Binding-site contacts:
Ligand atom O3P contacts residue LYS278 of chain 1.B at 3.6 Å.
Ligand atom O3P contacts residue ARG161 of chain 1.B at 2.5 Å (salt-bridge).
Ligand atom N1 contacts residue PRO270 of chain 1.B at 3.6 Å.
Ligand atom O2P contacts residue ALA275 of chain 1.B at 3.5 Å.
Ligand atom O1P contacts residue ARG173 of chain 1.B at 2.6 Å (salt-bridge).
Ligand atom N1 contacts residue ASN272 of chain 1.B at 3.1 Å (h-bond).
Ligand atom O3' contacts residue ARG161 of chain 1.B at 3.0 Å (salt-bridge).
Ligand atom O1P contacts residue SER169 of chain 1.B at 2.4 Å (h-bond).
Ligand atom N6 contacts residue LYS269 of chain 1.B at 2.7 Å (salt-bridge).
Ligand atom O4P contacts residue ARG56 of chain 1.B at 2.7 Å (salt-bridge).
Ligand atom O5P contacts residue ARG56 of chain 1.B at 3.5 Å (salt-bridge).
Ligand atom O2' contacts residue ALA275 of chain 1.B at 3.1 Å.
Ligand atom O4' contacts residue GLY58 of chain 1.B at 3.3 Å.
Ligand atom N7 contacts residue VAL267 of chain 1.B at 2.7 Å (h-bond).
Ligand atom O5P contacts residue SER57 of chain 1.B at 2.8 Å (h-bond).
Ligand atom O5P contacts residue GLY58 of chain 1.B at 2.5 Å (h-bond).
Ligand atom O2P contacts residue LYS278 of chain 1.B at 3.1 Å (salt-bridge).
Ligand atom O5P contacts residue THR59 of chain 1.B at 2.5 Å (h-bond).
Ligand atom C2 contacts residue ASN272 of chain 1.B at 3.2 Å.
Ligand atom O2P contacts residue ARG173 of chain 1.B at 2.8 Å (salt-bridge).
Ligand atom P2 contacts residue GLY58 of chain 1.B at 3.4 Å.
Ligand atom O1P contacts residue ARG56 of chain 1.B at 3.3 Å (salt-bridge).
Ligand atom N6 contacts residue ASN272 of chain 1.B at 3.5 Å (h-bond).
Ligand atom C6 contacts residue PRO270 of chain 1.B at 3.6 Å (hydrophobic).
Ligand atom C8 contacts residue VAL267 of chain 1.B at 3.3 Å (hydrophobic).
Ligand atom C6 contacts residue ASN272 of chain 1.B at 3.4 Å.
Ligand atom P2 contacts residue ARG56 of chain 1.B at 3.6 Å.
Ligand atom P1 contacts residue SER169 of chain 1.B at 3.5 Å.
Ligand atom O3P contacts residue SER169 of chain 1.B at 3.4 Å.
Ligand atom O6P contacts residue THR60 of chain 1.B at 2.2 Å (h-bond).
Ligand atom N3 contacts residue TYR216 of chain 1.B at 3.0 Å (h-bond).
Ligand atom C5' contacts residue ARG56 of chain 1.B at 3.5 Å.
Ligand atom P1 contacts residue ARG173 of chain 1.B at 3.6 Å.
Ligand atom C1' contacts residue TYR216 of chain 1.B at 3.5 Å (hydrophobic).
Ligand atom N6 contacts residue PRO270 of chain 1.B at 2.8 Å (h-bond).
Ligand atom O6P contacts residue THR59 of chain 1.B at 3.2 Å (h-bond).
Ligand atom P1 contacts residue ARG161 of chain 1.B at 3.7 Å.
Ligand atom P2 contacts residue THR59 of chain 1.B at 3.5 Å.
Ligand atom O2' contacts residue TYR216 of chain 1.B at 3.6 Å.
Ligand atom O5' contacts residue GLY58 of chain 1.B at 3.0 Å (h-bond).

Sequence of chain 1.B:
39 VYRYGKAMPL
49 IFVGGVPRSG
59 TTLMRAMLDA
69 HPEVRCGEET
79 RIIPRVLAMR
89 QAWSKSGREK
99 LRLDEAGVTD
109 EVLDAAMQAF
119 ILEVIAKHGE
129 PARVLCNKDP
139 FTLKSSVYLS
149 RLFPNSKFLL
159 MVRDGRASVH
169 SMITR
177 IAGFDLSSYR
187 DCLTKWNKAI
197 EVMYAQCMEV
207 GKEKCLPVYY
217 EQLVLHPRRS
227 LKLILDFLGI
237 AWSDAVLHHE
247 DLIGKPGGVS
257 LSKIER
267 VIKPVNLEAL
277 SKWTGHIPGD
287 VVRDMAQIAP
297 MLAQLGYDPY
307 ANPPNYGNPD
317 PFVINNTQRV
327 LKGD

This small molecule binds to this protein.
Small molecule (SMILES): Nc1ncnc2c1ncn2[C@@H]1O[C@H](COP(=O)(O)O)[C@@H](OP(=O)(O)O)[C@H]1O